This small molecule binds to this protein.
Small molecule (SMILES): [H]/N=C1/NCCN1Cc1ccc(Cl)nc1

Binding-site contacts:
Ligand atom N6 contacts residue THR148 of chain 1.E at 4.1 Å.
Ligand atom C7 contacts residue TRP147 of chain 1.E at 3.1 Å (hydrophobic).
Ligand atom C4 contacts residue THR148 of chain 1.E at 3.9 Å.
Ligand atom C7 contacts residue TYR196 of chain 1.E at 4.2 Å (hydrophobic).
Ligand atom CL1 contacts residue THR148 of chain 1.E at 4.2 Å.
Ligand atom C8 contacts residue TRP147 of chain 1.E at 3.9 Å (hydrophobic).
Ligand atom N2 contacts residue TYR196 of chain 1.E at 4.1 Å.
Ligand atom N2 contacts residue TYR93 of chain 1.E at 2.8 Å (h-bond).
Ligand atom C2 contacts residue TYR189 of chain 1.E at 3.3 Å (hydrophobic).
Ligand atom C1 contacts residue TRP147 of chain 1.E at 3.5 Å (hydrophobic).
Ligand atom C1 contacts residue TYR93 of chain 1.E at 3.5 Å (hydrophobic).
Ligand atom N4 contacts residue TYR189 of chain 1.E at 3.4 Å.
Ligand atom C3 contacts residue CYS192 of chain 1.E at 4.3 Å (hydrophobic).
Ligand atom C3 contacts residue TYR189 of chain 1.E at 4.4 Å (hydrophobic).
Ligand atom N2 contacts residue SER146 of chain 1.E at 3.5 Å (h-bond).
Ligand atom C9 contacts residue TRP147 of chain 1.E at 3.2 Å (hydrophobic).
Ligand atom C3 contacts residue CYS191 of chain 1.E at 3.3 Å (hydrophobic).
Ligand atom C8 contacts residue TYR196 of chain 1.E at 4.4 Å (hydrophobic).
Ligand atom C1 contacts residue TYR196 of chain 1.E at 4.0 Å (hydrophobic).
Ligand atom C2 contacts residue TYR196 of chain 1.E at 3.6 Å (hydrophobic).
Ligand atom C2 contacts residue CYS191 of chain 1.E at 3.8 Å (hydrophobic).
Ligand atom C8 contacts residue THR148 of chain 1.E at 4.0 Å.
Ligand atom C7 contacts residue THR148 of chain 1.E at 4.1 Å.
Ligand atom C5 contacts residue TRP147 of chain 1.E at 3.0 Å (hydrophobic).
Ligand atom N3 contacts residue TRP147 of chain 1.E at 3.5 Å (h-bond).
Ligand atom N4 contacts residue TYR196 of chain 1.E at 3.4 Å.
Ligand atom N6 contacts residue TRP147 of chain 1.E at 3.8 Å.
Ligand atom C6 contacts residue TRP147 of chain 1.E at 3.1 Å (hydrophobic).
Ligand atom N2 contacts residue TRP147 of chain 1.E at 3.0 Å (h-bond).
Ligand atom N4 contacts residue TYR93 of chain 1.E at 3.6 Å (h-bond).

Sequence of chain 1.E:
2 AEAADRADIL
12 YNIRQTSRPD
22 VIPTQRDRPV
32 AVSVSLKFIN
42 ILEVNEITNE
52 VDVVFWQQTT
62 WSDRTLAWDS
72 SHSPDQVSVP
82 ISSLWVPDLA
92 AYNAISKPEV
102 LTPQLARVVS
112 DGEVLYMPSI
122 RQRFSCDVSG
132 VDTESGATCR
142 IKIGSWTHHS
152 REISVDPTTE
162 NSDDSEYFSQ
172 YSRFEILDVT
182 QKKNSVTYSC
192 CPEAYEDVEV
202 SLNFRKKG